Sequence of chain 1.A:
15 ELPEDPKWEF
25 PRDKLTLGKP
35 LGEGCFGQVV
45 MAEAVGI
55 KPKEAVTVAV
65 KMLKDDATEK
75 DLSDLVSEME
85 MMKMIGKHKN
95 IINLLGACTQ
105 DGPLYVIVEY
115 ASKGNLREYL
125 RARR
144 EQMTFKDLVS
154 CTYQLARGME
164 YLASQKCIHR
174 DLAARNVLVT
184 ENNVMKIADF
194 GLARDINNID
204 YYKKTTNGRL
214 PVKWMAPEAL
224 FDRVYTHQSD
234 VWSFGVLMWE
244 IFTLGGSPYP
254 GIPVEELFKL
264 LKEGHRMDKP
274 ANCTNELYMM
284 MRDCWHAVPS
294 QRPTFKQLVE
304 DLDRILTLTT

The protein below binds the small molecule below.
Small molecule (SMILES): CC(C)(N)c1ccc(-c2nc(Nc3ccc(CCN4CCOCC4)cc3)ncc2Cl)cc1

Binding-site contacts:
Ligand atom C32 contacts residue LYS33 of chain 1.A at 3.9 Å.
Ligand atom C17 contacts residue GLY118 of chain 1.A at 4.0 Å.
Ligand atom C26 contacts residue LEU35 of chain 1.A at 3.7 Å (hydrophobic).
Ligand atom C23 contacts residue ASP192 of chain 1.A at 3.0 Å.
Ligand atom C22 contacts residue GLY38 of chain 1.A at 3.9 Å.
Ligand atom N19 contacts residue ALA115 of chain 1.A at 2.6 Å (h-bond).
Ligand atom CL20 contacts residue VAL112 of chain 1.A at 3.7 Å.
Ligand atom C17 contacts residue LEU35 of chain 1.A at 4.0 Å (hydrophobic).
Ligand atom C6 contacts residue GLU113 of chain 1.A at 3.5 Å.
Ligand atom C9 contacts residue VAL43 of chain 1.A at 4.0 Å (hydrophobic).
Ligand atom C16 contacts residue GLY118 of chain 1.A at 4.0 Å.
Ligand atom N19 contacts residue TYR114 of chain 1.A at 3.7 Å.
Ligand atom C2 contacts residue LEU181 of chain 1.A at 4.0 Å (hydrophobic).
Ligand atom C12 contacts residue LEU181 of chain 1.A at 3.9 Å (hydrophobic).
Ligand atom C5 contacts residue LEU181 of chain 1.A at 3.2 Å (hydrophobic).
Ligand atom C14 contacts residue SER116 of chain 1.A at 4.0 Å.
Ligand atom C14 contacts residue GLY118 of chain 1.A at 4.0 Å.
Ligand atom C7 contacts residue LEU181 of chain 1.A at 4.0 Å (hydrophobic).
Ligand atom N19 contacts residue LEU35 of chain 1.A at 3.9 Å.
Ligand atom CL20 contacts residue LEU181 of chain 1.A at 3.9 Å.
Ligand atom N3 contacts residue LEU181 of chain 1.A at 3.7 Å.
Ligand atom N24 contacts residue GLY38 of chain 1.A at 3.5 Å.
Ligand atom C4 contacts residue LEU181 of chain 1.A at 3.4 Å (hydrophobic).
Ligand atom C6 contacts residue LEU181 of chain 1.A at 3.5 Å (hydrophobic).
Ligand atom C11 contacts residue ASP192 of chain 1.A at 3.2 Å.
Ligand atom C2 contacts residue ALA115 of chain 1.A at 3.6 Å (hydrophobic).
Ligand atom C6 contacts residue ALA115 of chain 1.A at 4.0 Å (hydrophobic).
Ligand atom C2 contacts residue LEU35 of chain 1.A at 3.7 Å (hydrophobic).
Ligand atom N3 contacts residue LEU35 of chain 1.A at 4.0 Å.
Ligand atom C15 contacts residue GLY118 of chain 1.A at 4.0 Å.
Ligand atom N1 contacts residue ALA115 of chain 1.A at 3.2 Å (h-bond).
Ligand atom C18 contacts residue GLY118 of chain 1.A at 4.0 Å.
Ligand atom C13 contacts residue ALA115 of chain 1.A at 3.1 Å (hydrophobic).
Ligand atom C14 contacts residue ALA115 of chain 1.A at 3.0 Å (hydrophobic).
Ligand atom C22 contacts residue GLU37 of chain 1.A at 3.4 Å.
Ligand atom N1 contacts residue TYR114 of chain 1.A at 3.9 Å.
Ligand atom N1 contacts residue LEU35 of chain 1.A at 4.0 Å.
Ligand atom C12 contacts residue ASP192 of chain 1.A at 3.7 Å.
Ligand atom N1 contacts residue LEU181 of chain 1.A at 3.9 Å.
Ligand atom C6 contacts residue ALA63 of chain 1.A at 3.5 Å (hydrophobic).